Sequence of chain 1.A:
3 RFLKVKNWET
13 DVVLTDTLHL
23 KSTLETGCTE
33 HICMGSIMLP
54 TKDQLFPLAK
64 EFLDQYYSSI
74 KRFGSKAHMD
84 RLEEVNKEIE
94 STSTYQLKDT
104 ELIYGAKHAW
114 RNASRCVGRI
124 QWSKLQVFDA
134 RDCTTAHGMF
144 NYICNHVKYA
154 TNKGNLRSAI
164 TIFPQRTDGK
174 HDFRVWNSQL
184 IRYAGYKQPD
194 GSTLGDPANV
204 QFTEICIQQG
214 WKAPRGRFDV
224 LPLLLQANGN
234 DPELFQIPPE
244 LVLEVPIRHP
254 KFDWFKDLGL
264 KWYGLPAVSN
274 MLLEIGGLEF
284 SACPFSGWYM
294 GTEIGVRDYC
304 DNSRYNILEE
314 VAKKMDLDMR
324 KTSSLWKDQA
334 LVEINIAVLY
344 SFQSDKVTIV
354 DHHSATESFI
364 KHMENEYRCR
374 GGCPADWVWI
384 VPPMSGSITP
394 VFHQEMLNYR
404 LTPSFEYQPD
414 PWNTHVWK

A small-molecule ligand and the protein it binds are described below.
Small molecule (SMILES): N#Cc1cccc(CNCCc2ccnc(-n3ccnc3)n2)c1

Binding-site contacts:
Ligand atom C02 contacts residue HEM1 of chain 1.C at 3.2 Å.
Ligand atom C2' contacts residue TYR410 of chain 1.A at 4.1 Å (hydrophobic).
Ligand atom C1' contacts residue HEM1 of chain 1.C at 3.5 Å.
Ligand atom N8' contacts residue TYR410 of chain 1.A at 3.4 Å.
Ligand atom C18 contacts residue HEM1 of chain 1.C at 3.5 Å.
Ligand atom C5' contacts residue MET40 of chain 1.A at 3.8 Å (hydrophobic).
Ligand atom C05 contacts residue HEM1 of chain 1.C at 3.2 Å.
Ligand atom N03 contacts residue VAL271 of chain 1.A at 3.7 Å.
Ligand atom C18 contacts residue VAL271 of chain 1.A at 3.8 Å (hydrophobic).
Ligand atom C16 contacts residue GLN182 of chain 1.A at 3.5 Å.
Ligand atom C04 contacts residue PRO269 of chain 1.A at 3.5 Å (hydrophobic).
Ligand atom C12 contacts residue VAL271 of chain 1.A at 3.3 Å (hydrophobic).
Ligand atom N11 contacts residue VAL271 of chain 1.A at 3.7 Å.
Ligand atom C02 contacts residue VAL271 of chain 1.A at 4.1 Å (hydrophobic).
Ligand atom C16 contacts residue ALA270 of chain 1.A at 4.0 Å (hydrophobic).
Ligand atom C4' contacts residue MET40 of chain 1.A at 4.0 Å (hydrophobic).
Ligand atom C16 contacts residue PRO269 of chain 1.A at 3.7 Å (hydrophobic).
Ligand atom C14 contacts residue GLU296 of chain 1.A at 4.0 Å.
Ligand atom N11 contacts residue GLU296 of chain 1.A at 4.1 Å.
Ligand atom C5' contacts residue TRP382 of chain 1.A at 3.8 Å (hydrophobic).
Ligand atom C15 contacts residue GLN182 of chain 1.A at 3.1 Å.
Ligand atom C6' contacts residue HEM1 of chain 1.C at 4.1 Å.
Ligand atom C05 contacts residue GLY290 of chain 1.A at 4.1 Å.
Ligand atom C5' contacts residue H4B1 of chain 1.D at 4.1 Å.
Ligand atom C14 contacts residue VAL271 of chain 1.A at 3.7 Å (hydrophobic).
Ligand atom N13 contacts residue HEM1 of chain 1.C at 4.1 Å.
Ligand atom C3' contacts residue TYR410 of chain 1.A at 3.8 Å (hydrophobic).
Ligand atom N19 contacts residue HEM1 of chain 1.C at 2.6 Å (h-bond).
Ligand atom C7' contacts residue TYR410 of chain 1.A at 3.4 Å (hydrophobic).
Ligand atom N01 contacts residue HEM1 of chain 1.C at 2.3 Å.
Ligand atom C12 contacts residue GLU296 of chain 1.A at 3.8 Å.
Ligand atom N13 contacts residue GLU296 of chain 1.A at 3.7 Å.
Ligand atom C17 contacts residue HEM1 of chain 1.C at 3.1 Å.
Ligand atom N13 contacts residue VAL271 of chain 1.A at 3.3 Å.
Ligand atom C2' contacts residue HEM1 of chain 1.C at 3.5 Å.
Ligand atom N11 contacts residue ALA270 of chain 1.A at 3.8 Å.
Ligand atom C6' contacts residue H4B1 of chain 1.D at 4.1 Å.
Ligand atom C6' contacts residue TRP382 of chain 1.A at 3.7 Å (hydrophobic).
Ligand atom N11 contacts residue PRO269 of chain 1.A at 3.2 Å.
Ligand atom C20 contacts residue HEM1 of chain 1.C at 3.6 Å.